Sequence of chain 1.A:
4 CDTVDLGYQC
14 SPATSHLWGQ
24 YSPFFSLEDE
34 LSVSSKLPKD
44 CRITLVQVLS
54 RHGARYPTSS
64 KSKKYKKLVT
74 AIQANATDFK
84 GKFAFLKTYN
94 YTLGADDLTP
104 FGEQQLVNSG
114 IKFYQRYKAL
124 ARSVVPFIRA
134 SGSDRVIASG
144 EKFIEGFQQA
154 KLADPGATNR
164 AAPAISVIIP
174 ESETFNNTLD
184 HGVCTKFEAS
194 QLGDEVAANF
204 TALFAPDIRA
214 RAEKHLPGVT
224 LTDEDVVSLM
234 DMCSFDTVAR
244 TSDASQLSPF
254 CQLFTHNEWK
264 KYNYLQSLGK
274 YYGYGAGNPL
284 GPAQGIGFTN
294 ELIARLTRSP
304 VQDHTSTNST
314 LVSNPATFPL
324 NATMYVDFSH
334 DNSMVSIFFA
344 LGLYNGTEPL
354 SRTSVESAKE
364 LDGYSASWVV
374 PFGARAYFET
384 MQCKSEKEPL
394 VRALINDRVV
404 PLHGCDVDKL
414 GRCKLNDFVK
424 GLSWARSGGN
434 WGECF

Binding-site contacts:
Ligand atom C6 contacts residue TRP434 of chain 1.A at 3.5 Å (hydrophobic).
Ligand atom N2 contacts residue NAG1 of chain 1.C at 3.8 Å.
Ligand atom O6 contacts residue HIS307 of chain 1.A at 4.1 Å.
Ligand atom C2 contacts residue THR310 of chain 1.A at 4.4 Å.
Ligand atom C1 contacts residue NAG1 of chain 1.C at 4.0 Å.
Ligand atom C7 contacts residue ASN179 of chain 1.A at 3.2 Å.
Ligand atom O7 contacts residue ASN311 of chain 1.A at 3.4 Å.
Ligand atom C3 contacts residue ASN179 of chain 1.A at 3.8 Å.
Ligand atom C6 contacts residue HIS307 of chain 1.A at 3.5 Å.
Ligand atom C7 contacts residue SER312 of chain 1.A at 3.5 Å.
Ligand atom C8 contacts residue SER312 of chain 1.A at 3.5 Å.
Ligand atom C6 contacts residue THR308 of chain 1.A at 2.9 Å.
Ligand atom C8 contacts residue ASN179 of chain 1.A at 4.3 Å.
Ligand atom C7 contacts residue ASN311 of chain 1.A at 4.2 Å.
Ligand atom C5 contacts residue ASN179 of chain 1.A at 3.6 Å.
Ligand atom C7 contacts residue THR310 of chain 1.A at 4.2 Å.
Ligand atom O7 contacts residue ASN179 of chain 1.A at 3.2 Å (h-bond).
Ligand atom C5 contacts residue THR308 of chain 1.A at 3.7 Å.
Ligand atom C2 contacts residue ASN179 of chain 1.A at 2.4 Å.
Ligand atom C1 contacts residue THR308 of chain 1.A at 4.4 Å.
Ligand atom C1 contacts residue THR310 of chain 1.A at 4.2 Å.
Ligand atom O5 contacts residue THR308 of chain 1.A at 3.2 Å (h-bond).
Ligand atom C1 contacts residue ASN179 of chain 1.A at 1.5 Å.
Ligand atom C7 contacts residue NAG1 of chain 1.C at 4.1 Å.
Ligand atom O6 contacts residue TRP434 of chain 1.A at 2.7 Å (h-bond).
Ligand atom O7 contacts residue THR310 of chain 1.A at 3.3 Å (h-bond).
Ligand atom N2 contacts residue ASN179 of chain 1.A at 3.0 Å (h-bond).
Ligand atom O7 contacts residue SER312 of chain 1.A at 2.9 Å (h-bond).
Ligand atom C8 contacts residue ASN311 of chain 1.A at 4.0 Å.
Ligand atom C4 contacts residue ASN179 of chain 1.A at 4.2 Å.
Ligand atom O6 contacts residue PHE438 of chain 1.A at 3.5 Å.
Ligand atom O5 contacts residue THR310 of chain 1.A at 4.3 Å.
Ligand atom O5 contacts residue ASN179 of chain 1.A at 2.3 Å (h-bond).
Ligand atom C8 contacts residue NAG1 of chain 1.C at 3.4 Å.
Ligand atom O6 contacts residue THR308 of chain 1.A at 3.0 Å (h-bond).

A protein and the small-molecule ligand that binds it are described below.
Small molecule (SMILES): CC(=O)N[C@@H]1[C@@H](O)[C@H](O)[C@@H](CO)O[C@H]1O